Binding-site contacts:
Ligand atom C7 contacts residue ASN644 of chain 1.B at 3.6 Å.
Ligand atom C2 contacts residue ASN644 of chain 1.B at 2.4 Å.
Ligand atom C3 contacts residue ASN644 of chain 1.B at 3.8 Å.
Ligand atom C5 contacts residue ASN644 of chain 1.B at 3.7 Å.
Ligand atom O7 contacts residue ASN644 of chain 1.B at 4.0 Å.
Ligand atom C8 contacts residue GLU641 of chain 1.B at 4.4 Å.
Ligand atom N2 contacts residue ASN644 of chain 1.B at 2.9 Å (h-bond).
Ligand atom O5 contacts residue ASN644 of chain 1.B at 2.4 Å (h-bond).
Ligand atom C8 contacts residue HIS642 of chain 1.B at 4.0 Å.
Ligand atom C1 contacts residue ASN644 of chain 1.B at 1.4 Å.
Ligand atom C4 contacts residue ASN644 of chain 1.B at 4.2 Å.

This small molecule binds to this protein.
Small molecule (SMILES): CC(=O)N[C@@H]1[C@@H](O)[C@H](O)[C@@H](CO)O[C@H]1O

Sequence of chain 1.B:
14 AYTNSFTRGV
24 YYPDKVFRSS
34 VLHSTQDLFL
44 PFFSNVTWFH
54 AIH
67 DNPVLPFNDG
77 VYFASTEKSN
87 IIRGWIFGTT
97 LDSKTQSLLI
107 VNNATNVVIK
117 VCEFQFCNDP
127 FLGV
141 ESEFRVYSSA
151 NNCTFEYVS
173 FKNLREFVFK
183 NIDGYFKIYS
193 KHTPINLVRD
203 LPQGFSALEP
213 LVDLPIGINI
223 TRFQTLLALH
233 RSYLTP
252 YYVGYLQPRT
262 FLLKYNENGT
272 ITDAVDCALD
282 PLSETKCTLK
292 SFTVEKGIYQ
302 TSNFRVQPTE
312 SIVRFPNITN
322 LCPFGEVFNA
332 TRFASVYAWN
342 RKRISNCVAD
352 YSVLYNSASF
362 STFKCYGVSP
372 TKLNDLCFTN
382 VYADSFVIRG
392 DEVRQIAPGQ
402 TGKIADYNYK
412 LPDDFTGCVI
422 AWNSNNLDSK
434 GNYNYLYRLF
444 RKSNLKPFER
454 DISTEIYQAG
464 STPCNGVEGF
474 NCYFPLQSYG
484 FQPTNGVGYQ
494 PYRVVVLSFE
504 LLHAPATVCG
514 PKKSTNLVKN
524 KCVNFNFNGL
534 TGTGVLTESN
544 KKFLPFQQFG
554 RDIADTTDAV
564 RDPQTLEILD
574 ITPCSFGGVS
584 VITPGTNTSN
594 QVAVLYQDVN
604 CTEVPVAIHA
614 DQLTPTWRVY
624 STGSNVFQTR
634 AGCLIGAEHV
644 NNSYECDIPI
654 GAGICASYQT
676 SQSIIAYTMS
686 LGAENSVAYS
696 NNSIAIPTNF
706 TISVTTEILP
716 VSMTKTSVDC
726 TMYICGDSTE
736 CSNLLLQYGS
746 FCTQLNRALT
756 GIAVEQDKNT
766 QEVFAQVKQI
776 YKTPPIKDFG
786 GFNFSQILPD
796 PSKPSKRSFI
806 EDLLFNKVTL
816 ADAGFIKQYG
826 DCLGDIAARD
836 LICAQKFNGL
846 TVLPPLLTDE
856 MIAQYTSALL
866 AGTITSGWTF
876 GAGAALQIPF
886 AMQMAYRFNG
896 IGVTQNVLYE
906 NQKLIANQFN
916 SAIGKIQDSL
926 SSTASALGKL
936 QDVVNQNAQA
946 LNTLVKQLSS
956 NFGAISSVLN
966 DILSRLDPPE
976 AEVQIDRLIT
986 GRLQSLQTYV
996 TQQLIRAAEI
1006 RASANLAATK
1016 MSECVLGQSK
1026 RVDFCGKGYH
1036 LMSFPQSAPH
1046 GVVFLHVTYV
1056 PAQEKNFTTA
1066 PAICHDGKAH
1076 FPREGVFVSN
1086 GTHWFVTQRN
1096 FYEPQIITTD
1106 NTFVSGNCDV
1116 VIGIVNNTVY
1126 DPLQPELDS